Binding-site contacts:
Ligand atom N2 contacts residue ASN440 of chain 1.A at 2.9 Å (h-bond).
Ligand atom C6 contacts residue ASP441 of chain 1.A at 3.4 Å.
Ligand atom O5 contacts residue TRP422 of chain 1.A at 4.1 Å.
Ligand atom C3 contacts residue ASN440 of chain 1.A at 3.8 Å.
Ligand atom C7 contacts residue ASN440 of chain 1.A at 4.1 Å.
Ligand atom C5 contacts residue ASN440 of chain 1.A at 3.6 Å.
Ligand atom O6 contacts residue ASP441 of chain 1.A at 2.7 Å (salt-bridge).
Ligand atom C4 contacts residue ASN440 of chain 1.A at 4.2 Å.
Ligand atom C2 contacts residue ASN440 of chain 1.A at 2.5 Å.
Ligand atom C6 contacts residue TRP422 of chain 1.A at 4.1 Å (hydrophobic).
Ligand atom O5 contacts residue ASP441 of chain 1.A at 3.7 Å.
Ligand atom C1 contacts residue TRP422 of chain 1.A at 4.4 Å (hydrophobic).
Ligand atom C1 contacts residue ASN440 of chain 1.A at 1.4 Å.
Ligand atom O5 contacts residue ASN440 of chain 1.A at 2.4 Å (h-bond).
Ligand atom C5 contacts residue ASP441 of chain 1.A at 4.4 Å.

This small molecule binds to this protein.
Small molecule (SMILES): CC(=O)N[C@@H]1[C@@H](O)[C@H](O)[C@@H](CO)O[C@H]1O

Sequence of chain 1.A:
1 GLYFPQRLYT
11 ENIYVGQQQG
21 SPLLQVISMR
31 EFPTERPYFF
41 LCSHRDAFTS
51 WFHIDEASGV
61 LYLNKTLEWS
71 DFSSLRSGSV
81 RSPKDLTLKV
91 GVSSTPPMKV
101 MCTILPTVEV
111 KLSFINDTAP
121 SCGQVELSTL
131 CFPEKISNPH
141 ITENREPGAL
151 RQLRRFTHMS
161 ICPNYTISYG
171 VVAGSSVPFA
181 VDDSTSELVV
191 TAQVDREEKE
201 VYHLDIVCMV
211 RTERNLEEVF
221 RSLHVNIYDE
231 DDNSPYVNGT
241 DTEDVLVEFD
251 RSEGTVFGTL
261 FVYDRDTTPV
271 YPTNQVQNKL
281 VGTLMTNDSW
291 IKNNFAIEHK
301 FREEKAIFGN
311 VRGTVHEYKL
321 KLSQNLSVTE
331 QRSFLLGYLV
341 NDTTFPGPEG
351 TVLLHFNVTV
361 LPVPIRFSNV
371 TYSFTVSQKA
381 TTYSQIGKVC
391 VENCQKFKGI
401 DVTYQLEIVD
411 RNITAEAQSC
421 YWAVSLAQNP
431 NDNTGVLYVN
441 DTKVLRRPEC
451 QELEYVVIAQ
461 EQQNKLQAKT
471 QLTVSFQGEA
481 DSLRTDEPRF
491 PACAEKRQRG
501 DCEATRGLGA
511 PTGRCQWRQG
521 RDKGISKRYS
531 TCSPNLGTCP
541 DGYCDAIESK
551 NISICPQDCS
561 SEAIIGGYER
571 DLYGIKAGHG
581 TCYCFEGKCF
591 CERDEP